Binding-site contacts:
Ligand atom O5 contacts residue THR189 of chain 2.A at 3.3 Å.
Ligand atom O6 contacts residue PRO190 of chain 2.A at 3.5 Å (h-bond).
Ligand atom C1 contacts residue PRO221 of chain 2.A at 4.1 Å (hydrophobic).
Ligand atom O5 contacts residue TRP188 of chain 2.A at 3.6 Å (h-bond).
Ligand atom O1 contacts residue PRO190 of chain 2.A at 3.5 Å.
Ligand atom O6 contacts residue GLU193 of chain 2.A at 3.0 Å (salt-bridge).
Ligand atom C1 contacts residue THR189 of chain 2.A at 4.0 Å.
Ligand atom C6 contacts residue GLU193 of chain 2.A at 3.4 Å.
Ligand atom C5 contacts residue PRO190 of chain 2.A at 4.4 Å (hydrophobic).
Ligand atom C6 contacts residue THR189 of chain 2.A at 3.6 Å.
Ligand atom C5 contacts residue THR189 of chain 2.A at 4.0 Å.
Ligand atom C1 contacts residue TRP188 of chain 2.A at 3.5 Å (hydrophobic).
Ligand atom O1 contacts residue TRP188 of chain 2.A at 4.1 Å.
Ligand atom O4 contacts residue TRP188 of chain 2.A at 3.4 Å (h-bond).
Ligand atom C5 contacts residue TRP188 of chain 2.A at 3.6 Å (hydrophobic).
Ligand atom C6 contacts residue TRP188 of chain 2.A at 3.4 Å (hydrophobic).
Ligand atom O1 contacts residue GLY20 of chain 2.A at 3.4 Å.
Ligand atom O5 contacts residue PRO190 of chain 2.A at 3.3 Å.
Ligand atom C4 contacts residue TRP188 of chain 2.A at 4.2 Å (hydrophobic).
Ligand atom O1 contacts residue THR189 of chain 2.A at 4.0 Å.
Ligand atom O1 contacts residue PRO221 of chain 2.A at 3.7 Å.
Ligand atom O6 contacts residue THR189 of chain 2.A at 3.7 Å.
Ligand atom C6 contacts residue PRO190 of chain 2.A at 4.0 Å (hydrophobic).
Ligand atom C1 contacts residue PRO190 of chain 2.A at 4.0 Å (hydrophobic).

A protein and the small-molecule ligand that binds it are described below.
Small molecule (SMILES): OC[C@H]1O[C@@H](O)[C@H](O)[C@@H](O)[C@@H]1O

Sequence of chain 2.A:
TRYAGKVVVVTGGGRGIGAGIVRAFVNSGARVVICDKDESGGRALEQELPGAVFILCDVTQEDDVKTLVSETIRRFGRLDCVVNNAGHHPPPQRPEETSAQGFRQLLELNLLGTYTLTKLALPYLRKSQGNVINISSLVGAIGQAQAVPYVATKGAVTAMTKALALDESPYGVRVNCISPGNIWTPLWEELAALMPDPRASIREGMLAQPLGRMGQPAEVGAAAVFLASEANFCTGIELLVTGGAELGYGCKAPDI